Sequence of chain 1.B:
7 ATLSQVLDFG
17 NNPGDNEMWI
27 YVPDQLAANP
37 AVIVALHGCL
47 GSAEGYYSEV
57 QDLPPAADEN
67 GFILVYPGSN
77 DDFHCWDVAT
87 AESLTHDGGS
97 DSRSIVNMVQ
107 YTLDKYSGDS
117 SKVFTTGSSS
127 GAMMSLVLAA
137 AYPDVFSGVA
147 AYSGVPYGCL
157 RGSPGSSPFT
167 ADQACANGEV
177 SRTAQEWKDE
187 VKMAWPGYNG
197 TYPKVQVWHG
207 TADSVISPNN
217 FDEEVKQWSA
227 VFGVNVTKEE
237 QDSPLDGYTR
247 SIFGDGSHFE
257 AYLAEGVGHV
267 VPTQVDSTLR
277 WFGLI

Binding-site contacts:
Ligand atom O8 contacts residue PRO164 of chain 1.B at 3.7 Å.
Ligand atom C6 contacts residue PRO164 of chain 1.B at 3.7 Å (hydrophobic).
Ligand atom O8 contacts residue GLN169 of chain 1.B at 3.0 Å (h-bond).
Ligand atom O13 contacts residue SER125 of chain 1.B at 3.2 Å (h-bond).
Ligand atom C12 contacts residue SER125 of chain 1.B at 3.1 Å.
Ligand atom C10 contacts residue CYS45 of chain 1.B at 3.5 Å (hydrophobic).
Ligand atom C12 contacts residue CYS45 of chain 1.B at 3.4 Å (hydrophobic).
Ligand atom O9 contacts residue SER163 of chain 1.B at 3.9 Å.
Ligand atom O14 contacts residue SER126 of chain 1.B at 2.9 Å (h-bond).
Ligand atom O13 contacts residue HIS265 of chain 1.B at 3.0 Å.
Ligand atom O7 contacts residue SER163 of chain 1.B at 3.7 Å.
Ligand atom C5 contacts residue ILE212 of chain 1.B at 3.7 Å (hydrophobic).
Ligand atom O14 contacts residue CYS45 of chain 1.B at 2.7 Å (h-bond).
Ligand atom O13 contacts residue CYS45 of chain 1.B at 3.9 Å.
Ligand atom C14 contacts residue VAL211 of chain 1.B at 3.7 Å (hydrophobic).
Ligand atom C15 contacts residue SER162 of chain 1.B at 3.3 Å.
Ligand atom C4 contacts residue ILE212 of chain 1.B at 3.8 Å (hydrophobic).
Ligand atom O9 contacts residue ALA167 of chain 1.B at 3.4 Å.
Ligand atom O14 contacts residue SER125 of chain 1.B at 3.0 Å.
Ligand atom C3 contacts residue SER162 of chain 1.B at 3.7 Å.
Ligand atom C1 contacts residue PRO164 of chain 1.B at 3.9 Å (hydrophobic).
Ligand atom C14 contacts residue PRO164 of chain 1.B at 3.7 Å (hydrophobic).
Ligand atom O9 contacts residue SER162 of chain 1.B at 3.5 Å (h-bond).
Ligand atom O14 contacts residue GLY44 of chain 1.B at 3.6 Å.
Ligand atom C11 contacts residue SER125 of chain 1.B at 3.6 Å.
Ligand atom C1 contacts residue ALA172 of chain 1.B at 3.6 Å (hydrophobic).
Ligand atom C1 contacts residue SER163 of chain 1.B at 3.8 Å.
Ligand atom O7 contacts residue ALA172 of chain 1.B at 3.5 Å.
Ligand atom C2 contacts residue SER163 of chain 1.B at 3.9 Å.
Ligand atom C6 contacts residue GLN169 of chain 1.B at 3.8 Å.
Ligand atom C6 contacts residue ALA172 of chain 1.B at 3.6 Å (hydrophobic).
Ligand atom O8 contacts residue ALA172 of chain 1.B at 3.5 Å.
Ligand atom C3 contacts residue MET129 of chain 1.B at 3.8 Å (hydrophobic).
Ligand atom C5 contacts residue PRO164 of chain 1.B at 3.5 Å (hydrophobic).
Ligand atom O7 contacts residue GLN169 of chain 1.B at 2.7 Å (h-bond).
Ligand atom C1 contacts residue GLN169 of chain 1.B at 3.7 Å.
Ligand atom C11 contacts residue CYS45 of chain 1.B at 3.6 Å (hydrophobic).
Ligand atom O7 contacts residue ALA167 of chain 1.B at 3.8 Å.
Ligand atom C15 contacts residue MET129 of chain 1.B at 3.9 Å (hydrophobic).
Ligand atom C2 contacts residue SER162 of chain 1.B at 3.9 Å.

The protein below binds the small molecule below.
Small molecule (SMILES): COc1cc(/C=C/C(=O)O)cc(OC)c1O